Binding-site contacts:
Ligand atom O contacts residue TYR156 of chain 4.A at 2.5 Å (h-bond).
Ligand atom C10 contacts residue PHE94 of chain 4.A at 4.0 Å (hydrophobic).
Ligand atom F contacts residue ILE200 of chain 4.A at 3.9 Å.
Ligand atom C1 contacts residue TYR146 of chain 4.A at 3.8 Å (hydrophobic).
Ligand atom C3 contacts residue TYR146 of chain 4.A at 3.9 Å (hydrophobic).
Ligand atom C1 contacts residue NAD1 of chain 4.B at 3.8 Å.
Ligand atom F contacts residue ALA197 of chain 4.A at 3.3 Å.
Ligand atom C4 contacts residue TYR156 of chain 4.A at 3.5 Å (hydrophobic).
Ligand atom C3 contacts residue NAD1 of chain 4.B at 3.7 Å.
Ligand atom C11 contacts residue GLY93 of chain 4.A at 3.8 Å.
Ligand atom O2 contacts residue ALA95 of chain 4.A at 3.2 Å (h-bond).
Ligand atom C13 contacts residue ILE200 of chain 4.A at 3.9 Å (hydrophobic).
Ligand atom CL contacts residue GLY93 of chain 4.A at 3.4 Å.
Ligand atom C5 contacts residue NAD1 of chain 4.B at 3.6 Å.
Ligand atom C contacts residue ILE200 of chain 4.A at 4.0 Å (hydrophobic).
Ligand atom F contacts residue PHE203 of chain 4.A at 3.3 Å.
Ligand atom C12 contacts residue NAD1 of chain 4.B at 3.6 Å.
Ligand atom O3 contacts residue ALA95 of chain 4.A at 3.0 Å (h-bond).
Ligand atom O2 contacts residue PHE94 of chain 4.A at 3.2 Å.
Ligand atom C11 contacts residue MET159 of chain 4.A at 3.9 Å (hydrophobic).
Ligand atom CL contacts residue ALA196 of chain 4.A at 3.7 Å.
Ligand atom N contacts residue PHE94 of chain 4.A at 3.8 Å.
Ligand atom C11 contacts residue ALA196 of chain 4.A at 3.6 Å (hydrophobic).
Ligand atom C4 contacts residue NAD1 of chain 4.B at 3.4 Å.
Ligand atom O contacts residue NAD1 of chain 4.B at 2.5 Å (h-bond).
Ligand atom O3 contacts residue ILE100 of chain 4.A at 2.8 Å.
Ligand atom C3 contacts residue TYR156 of chain 4.A at 3.4 Å (hydrophobic).
Ligand atom O contacts residue LYS163 of chain 4.A at 3.8 Å.
Ligand atom C contacts residue TYR146 of chain 4.A at 3.5 Å (hydrophobic).
Ligand atom N contacts residue ILE100 of chain 4.A at 3.8 Å.
Ligand atom O1 contacts residue NAD1 of chain 4.B at 2.9 Å (h-bond).
Ligand atom C6 contacts residue NAD1 of chain 4.B at 3.7 Å.
Ligand atom C6 contacts residue ALA196 of chain 4.A at 3.8 Å (hydrophobic).
Ligand atom C2 contacts residue NAD1 of chain 4.B at 3.6 Å.
Ligand atom O1 contacts residue ALA196 of chain 4.A at 3.8 Å.
Ligand atom N contacts residue ALA95 of chain 4.A at 3.3 Å (h-bond).
Ligand atom C10 contacts residue GLY93 of chain 4.A at 3.3 Å.
Ligand atom CL contacts residue NAD1 of chain 4.B at 3.4 Å.
Ligand atom C13 contacts residue NAD1 of chain 4.B at 3.4 Å.
Ligand atom F contacts residue NAD1 of chain 4.B at 3.3 Å.

Sequence of chain 4.A:
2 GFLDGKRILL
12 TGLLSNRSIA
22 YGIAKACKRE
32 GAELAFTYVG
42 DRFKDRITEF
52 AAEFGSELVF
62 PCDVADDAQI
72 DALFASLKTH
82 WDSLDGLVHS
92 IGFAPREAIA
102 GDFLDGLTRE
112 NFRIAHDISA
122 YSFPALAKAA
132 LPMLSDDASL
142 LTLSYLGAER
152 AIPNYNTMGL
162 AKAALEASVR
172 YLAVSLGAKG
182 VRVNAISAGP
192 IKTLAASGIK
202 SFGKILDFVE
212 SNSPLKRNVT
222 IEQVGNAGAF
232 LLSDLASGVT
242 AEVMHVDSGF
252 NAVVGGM

A small-molecule ligand and the protein it binds are described below.
Small molecule (SMILES): CCc1cc(O)c(Oc2ccc([N+](=O)[O-])cc2Cl)cc1F